Sequence of chain 1.B:
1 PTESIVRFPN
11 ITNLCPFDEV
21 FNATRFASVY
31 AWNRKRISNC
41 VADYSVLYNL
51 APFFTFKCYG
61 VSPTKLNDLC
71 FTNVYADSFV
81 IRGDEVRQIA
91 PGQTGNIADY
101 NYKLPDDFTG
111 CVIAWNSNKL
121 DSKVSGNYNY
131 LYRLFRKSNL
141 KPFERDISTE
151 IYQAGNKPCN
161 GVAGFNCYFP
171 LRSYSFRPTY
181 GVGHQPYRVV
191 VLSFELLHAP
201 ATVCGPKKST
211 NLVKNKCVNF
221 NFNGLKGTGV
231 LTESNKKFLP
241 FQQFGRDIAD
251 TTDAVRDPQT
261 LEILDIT

Binding-site contacts:
Ligand atom C5 contacts residue ASN22 of chain 1.B at 3.7 Å.
Ligand atom C4 contacts residue ASN22 of chain 1.B at 4.2 Å.
Ligand atom C8 contacts residue ASP18 of chain 1.B at 3.3 Å.
Ligand atom C1 contacts residue ASN22 of chain 1.B at 1.4 Å.
Ligand atom N2 contacts residue ASP18 of chain 1.B at 3.7 Å.
Ligand atom C7 contacts residue LEU50 of chain 1.B at 4.5 Å (hydrophobic).
Ligand atom C7 contacts residue ASP18 of chain 1.B at 3.4 Å.
Ligand atom C3 contacts residue LEU50 of chain 1.B at 3.8 Å (hydrophobic).
Ligand atom N2 contacts residue LEU50 of chain 1.B at 3.5 Å.
Ligand atom O7 contacts residue ASP18 of chain 1.B at 3.7 Å.
Ligand atom C1 contacts residue LEU50 of chain 1.B at 4.0 Å (hydrophobic).
Ligand atom N2 contacts residue ASN22 of chain 1.B at 2.9 Å (h-bond).
Ligand atom O3 contacts residue LEU50 of chain 1.B at 4.5 Å.
Ligand atom C2 contacts residue ASN22 of chain 1.B at 2.5 Å.
Ligand atom C7 contacts residue ASN22 of chain 1.B at 3.9 Å.
Ligand atom C3 contacts residue ASN22 of chain 1.B at 3.8 Å.
Ligand atom O7 contacts residue ASN22 of chain 1.B at 4.4 Å.
Ligand atom O5 contacts residue ASN22 of chain 1.B at 2.4 Å (h-bond).
Ligand atom C2 contacts residue LEU50 of chain 1.B at 3.9 Å (hydrophobic).
Ligand atom C2 contacts residue ASP18 of chain 1.B at 4.5 Å.

The small molecule below binds the protein below.
Small molecule (SMILES): CC(=O)N[C@@H]1[C@@H](O)[C@H](O)[C@@H](CO)O[C@H]1O